Binding-site contacts:
Ligand atom C4 contacts residue ASP105 of chain 1.D at 3.3 Å.
Ligand atom C2 contacts residue ASP100 of chain 1.D at 3.9 Å.
Ligand atom O3 contacts residue ASP102 of chain 1.D at 2.9 Å (salt-bridge).
Ligand atom O2 contacts residue ALA23 of chain 1.D at 3.3 Å.
Ligand atom O6 contacts residue SER24 of chain 1.D at 3.2 Å (h-bond).
Ligand atom O6 contacts residue ASP97 of chain 1.D at 2.7 Å (salt-bridge).
Ligand atom O5 contacts residue ALA23 of chain 1.D at 3.8 Å.
Ligand atom C5 contacts residue ASP97 of chain 1.D at 3.9 Å.
Ligand atom C3 contacts residue CA1 of chain 1.Q at 3.4 Å.
Ligand atom O4 contacts residue CA1 of chain 1.R at 2.5 Å.
Ligand atom C2 contacts residue CA1 of chain 1.Q at 3.4 Å.
Ligand atom O3 contacts residue ASP100 of chain 1.D at 2.5 Å (salt-bridge).
Ligand atom C5 contacts residue SER24 of chain 1.D at 4.0 Å.
Ligand atom O4 contacts residue GLU96 of chain 1.D at 3.4 Å (salt-bridge).
Ligand atom O5 contacts residue SER24 of chain 1.D at 2.9 Å (h-bond).
Ligand atom C4 contacts residue CA1 of chain 1.R at 3.3 Å.
Ligand atom O3 contacts residue CA1 of chain 1.R at 2.5 Å.
Ligand atom O4 contacts residue ASP100 of chain 1.D at 3.7 Å.
Ligand atom O3 contacts residue ASP105 of chain 1.D at 3.0 Å (salt-bridge).
Ligand atom C4 contacts residue CA1 of chain 1.Q at 3.9 Å.
Ligand atom O2 contacts residue CA1 of chain 1.Q at 2.5 Å.
Ligand atom C1 contacts residue SER24 of chain 1.D at 3.7 Å.
Ligand atom C3 contacts residue CA1 of chain 1.R at 3.4 Å.
Ligand atom O2 contacts residue ASN22 of chain 1.D at 3.1 Å (h-bond).
Ligand atom C6 contacts residue SER24 of chain 1.D at 4.0 Å.
Ligand atom O4 contacts residue ASP105 of chain 1.D at 3.3 Å (salt-bridge).
Ligand atom C2 contacts residue GLY115 of chain 1.C at 3.5 Å.
Ligand atom C4 contacts residue ASP97 of chain 1.D at 3.5 Å.
Ligand atom O4 contacts residue ASP97 of chain 1.D at 2.6 Å (salt-bridge).
Ligand atom O3 contacts residue CA1 of chain 1.Q at 2.5 Å.
Ligand atom C1 contacts residue GLY115 of chain 1.C at 4.1 Å.
Ligand atom O2 contacts residue ASP105 of chain 1.D at 3.7 Å.
Ligand atom O6 contacts residue GLY25 of chain 1.D at 3.0 Å (h-bond).
Ligand atom O6 contacts residue ALA23 of chain 1.D at 3.3 Å.
Ligand atom C6 contacts residue ASP97 of chain 1.D at 3.2 Å.
Ligand atom C3 contacts residue ASP100 of chain 1.D at 3.1 Å.
Ligand atom C7 contacts residue SER24 of chain 1.D at 3.4 Å.
Ligand atom C6 contacts residue GLY25 of chain 1.D at 4.0 Å.
Ligand atom C3 contacts residue ASP105 of chain 1.D at 3.7 Å.
Ligand atom O2 contacts residue GLY115 of chain 1.C at 2.6 Å (h-bond).

A small-molecule ligand and the protein it binds are described below.
Small molecule (SMILES): CO[C@H]1O[C@H](CO)[C@@H](O)[C@H](O)[C@@H]1O

Sequence of chain 1.D:
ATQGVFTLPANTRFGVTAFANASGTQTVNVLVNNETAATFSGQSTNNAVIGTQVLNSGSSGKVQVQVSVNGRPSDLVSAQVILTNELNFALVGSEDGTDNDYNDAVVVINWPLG

Sequence of chain 1.C:
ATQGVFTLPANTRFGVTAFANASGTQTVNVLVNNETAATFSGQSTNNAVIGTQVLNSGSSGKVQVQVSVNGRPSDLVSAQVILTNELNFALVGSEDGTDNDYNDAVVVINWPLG